A small-molecule ligand and the protein it binds are described below.
Small molecule (SMILES): CC(=O)N[C@@H]1[C@@H](O)[C@H](O)[C@@H](CO)O[C@H]1O

Sequence of chain 1.G:
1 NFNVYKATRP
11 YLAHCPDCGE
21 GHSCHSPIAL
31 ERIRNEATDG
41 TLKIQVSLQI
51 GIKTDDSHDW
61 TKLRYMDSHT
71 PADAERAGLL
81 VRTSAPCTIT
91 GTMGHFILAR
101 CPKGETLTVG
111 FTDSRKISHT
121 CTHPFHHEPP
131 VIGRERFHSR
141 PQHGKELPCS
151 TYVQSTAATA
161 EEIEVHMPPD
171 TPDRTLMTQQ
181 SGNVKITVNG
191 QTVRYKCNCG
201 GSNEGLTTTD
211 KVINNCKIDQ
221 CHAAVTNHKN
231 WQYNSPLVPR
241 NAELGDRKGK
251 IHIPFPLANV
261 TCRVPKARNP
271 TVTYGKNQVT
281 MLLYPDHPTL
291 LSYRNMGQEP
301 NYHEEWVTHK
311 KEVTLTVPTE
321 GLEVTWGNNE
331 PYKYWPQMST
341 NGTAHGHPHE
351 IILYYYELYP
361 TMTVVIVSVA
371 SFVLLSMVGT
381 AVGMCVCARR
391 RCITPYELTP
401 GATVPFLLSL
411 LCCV

Sequence of chain 1.C:
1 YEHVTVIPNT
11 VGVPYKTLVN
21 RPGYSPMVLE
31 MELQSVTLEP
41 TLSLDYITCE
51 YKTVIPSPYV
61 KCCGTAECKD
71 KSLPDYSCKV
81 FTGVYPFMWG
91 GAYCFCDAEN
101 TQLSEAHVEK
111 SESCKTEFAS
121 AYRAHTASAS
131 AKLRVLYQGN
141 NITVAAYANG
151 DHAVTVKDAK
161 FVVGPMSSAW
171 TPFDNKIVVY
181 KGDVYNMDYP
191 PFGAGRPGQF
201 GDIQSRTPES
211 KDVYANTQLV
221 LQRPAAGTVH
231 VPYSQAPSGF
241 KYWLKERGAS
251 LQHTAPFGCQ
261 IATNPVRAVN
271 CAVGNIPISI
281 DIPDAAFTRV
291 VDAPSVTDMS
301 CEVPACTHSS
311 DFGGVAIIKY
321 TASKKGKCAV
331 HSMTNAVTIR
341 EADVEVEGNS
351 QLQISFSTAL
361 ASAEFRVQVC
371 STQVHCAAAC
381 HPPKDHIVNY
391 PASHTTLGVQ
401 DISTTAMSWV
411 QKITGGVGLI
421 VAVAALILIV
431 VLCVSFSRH

Binding-site contacts:
Ligand atom C2 contacts residue ASN259 of chain 1.G at 2.5 Å.
Ligand atom O5 contacts residue ASN259 of chain 1.G at 2.4 Å (h-bond).
Ligand atom C4 contacts residue LYS115 of chain 1.C at 4.0 Å.
Ligand atom N2 contacts residue ASN259 of chain 1.G at 2.8 Å (h-bond).
Ligand atom C5 contacts residue ASN259 of chain 1.G at 3.7 Å.
Ligand atom O7 contacts residue LYS181 of chain 1.C at 4.1 Å.
Ligand atom C7 contacts residue ASN259 of chain 1.G at 3.2 Å.
Ligand atom C6 contacts residue LYS115 of chain 1.C at 4.0 Å.
Ligand atom O6 contacts residue THR116 of chain 1.C at 4.5 Å.
Ligand atom O4 contacts residue LYS115 of chain 1.C at 3.9 Å.
Ligand atom C4 contacts residue ASN259 of chain 1.G at 4.3 Å.
Ligand atom C3 contacts residue ASN259 of chain 1.G at 3.8 Å.
Ligand atom C1 contacts residue ASN259 of chain 1.G at 1.4 Å.
Ligand atom O7 contacts residue ASN259 of chain 1.G at 3.2 Å (h-bond).
Ligand atom C6 contacts residue THR116 of chain 1.C at 4.2 Å.
Ligand atom O5 contacts residue THR116 of chain 1.C at 4.4 Å.
Ligand atom C8 contacts residue ASN259 of chain 1.G at 4.3 Å.